This small molecule binds to this protein.
Small molecule (SMILES): CC(=O)N[C@H]1[C@H](O[C@H]2[C@H](O)[C@@H](NC(C)=O)CO[C@@H]2CO)O[C@H](CO)[C@@H](O[C@H]2O[C@H](CO)[C@@H](O[C@@H]3O[C@H](CO)[C@@H](O)[C@H](O)[C@@H]3O)[C@H](O)[C@@H]2O)[C@@H]1O

Sequence of chain 1.A:
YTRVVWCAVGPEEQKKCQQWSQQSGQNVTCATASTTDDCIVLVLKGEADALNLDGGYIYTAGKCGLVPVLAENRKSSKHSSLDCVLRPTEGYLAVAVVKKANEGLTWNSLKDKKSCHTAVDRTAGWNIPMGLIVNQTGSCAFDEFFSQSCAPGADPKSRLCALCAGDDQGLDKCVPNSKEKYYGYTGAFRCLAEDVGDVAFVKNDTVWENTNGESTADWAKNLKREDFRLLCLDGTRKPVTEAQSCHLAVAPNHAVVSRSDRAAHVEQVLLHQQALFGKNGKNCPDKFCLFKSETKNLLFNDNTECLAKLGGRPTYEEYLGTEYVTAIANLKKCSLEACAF

Binding-site contacts:
Ligand atom O7 contacts residue TRP208 of chain 1.A at 3.4 Å.
Ligand atom C4 contacts residue GLU214 of chain 1.A at 3.4 Å.
Ligand atom O5 contacts residue TRP208 of chain 1.A at 3.9 Å.
Ligand atom C7 contacts residue GLN244 of chain 1.A at 4.2 Å.
Ligand atom C1 contacts residue ASN204 of chain 1.A at 2.4 Å.
Ligand atom C5 contacts residue ASP205 of chain 1.A at 3.9 Å.
Ligand atom C3 contacts residue GLU214 of chain 1.A at 4.0 Å.
Ligand atom C2 contacts residue ASP205 of chain 1.A at 4.3 Å.
Ligand atom C6 contacts residue LYS75 of chain 1.A at 4.0 Å.
Ligand atom C5 contacts residue LYS75 of chain 1.A at 4.3 Å.
Ligand atom C8 contacts residue ALA243 of chain 1.A at 4.2 Å (hydrophobic).
Ligand atom O5 contacts residue ASP205 of chain 1.A at 3.0 Å (salt-bridge).
Ligand atom O6 contacts residue ASP205 of chain 1.A at 2.6 Å (salt-bridge).
Ligand atom O5 contacts residue ASN204 of chain 1.A at 2.9 Å (h-bond).
Ligand atom C1 contacts residue TRP208 of chain 1.A at 3.8 Å (hydrophobic).
Ligand atom C1 contacts residue LYS75 of chain 1.A at 4.2 Å.
Ligand atom C5 contacts residue ASN204 of chain 1.A at 4.3 Å.
Ligand atom O4 contacts residue LYS75 of chain 1.A at 4.4 Å.
Ligand atom C8 contacts residue GLN244 of chain 1.A at 3.3 Å.
Ligand atom C6 contacts residue GLU209 of chain 1.A at 4.2 Å.
Ligand atom C5 contacts residue TRP208 of chain 1.A at 3.8 Å (hydrophobic).
Ligand atom C2 contacts residue ASN204 of chain 1.A at 3.1 Å.
Ligand atom O6 contacts residue GLU209 of chain 1.A at 3.6 Å (salt-bridge).
Ligand atom C7 contacts residue LEU93 of chain 1.A at 4.2 Å (hydrophobic).
Ligand atom C8 contacts residue ASN204 of chain 1.A at 4.5 Å.
Ligand atom O4 contacts residue GLU214 of chain 1.A at 2.6 Å (salt-bridge).
Ligand atom O3 contacts residue GLU214 of chain 1.A at 3.6 Å (salt-bridge).
Ligand atom C6 contacts residue ASP205 of chain 1.A at 3.7 Å.
Ligand atom C8 contacts residue GLU214 of chain 1.A at 3.3 Å.
Ligand atom C8 contacts residue LEU93 of chain 1.A at 4.1 Å (hydrophobic).
Ligand atom N2 contacts residue ASN204 of chain 1.A at 3.4 Å (h-bond).
Ligand atom O7 contacts residue ASN204 of chain 1.A at 2.9 Å (h-bond).
Ligand atom O6 contacts residue SER76 of chain 1.A at 4.0 Å.
Ligand atom C7 contacts residue ASN204 of chain 1.A at 3.3 Å.
Ligand atom C6 contacts residue TRP208 of chain 1.A at 3.9 Å (hydrophobic).
Ligand atom O7 contacts residue LEU93 of chain 1.A at 3.6 Å.
Ligand atom C7 contacts residue TRP208 of chain 1.A at 4.2 Å (hydrophobic).
Ligand atom O6 contacts residue LYS75 of chain 1.A at 3.6 Å.
Ligand atom O7 contacts residue GLN244 of chain 1.A at 4.1 Å.
Ligand atom C1 contacts residue ASP205 of chain 1.A at 3.9 Å.